Sequence of chain 1.C:
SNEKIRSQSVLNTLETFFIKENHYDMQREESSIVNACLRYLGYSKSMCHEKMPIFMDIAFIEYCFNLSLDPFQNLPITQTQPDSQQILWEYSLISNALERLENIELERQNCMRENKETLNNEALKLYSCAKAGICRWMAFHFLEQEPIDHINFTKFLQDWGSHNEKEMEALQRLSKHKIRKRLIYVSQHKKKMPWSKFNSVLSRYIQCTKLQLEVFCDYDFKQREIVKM

Binding-site contacts:
Ligand atom OE1 contacts residue MET207 of chain 1.C at 3.9 Å.
Ligand atom CA contacts residue GLU181 of chain 1.C at 4.1 Å.
Ligand atom C contacts residue LYS139 of chain 1.C at 4.5 Å.
Ligand atom O contacts residue LYS139 of chain 1.C at 3.7 Å.
Ligand atom O contacts residue CYS143 of chain 1.C at 4.3 Å.
Ligand atom CD contacts residue PHE212 of chain 1.C at 4.4 Å (hydrophobic).
Ligand atom CG contacts residue CYS143 of chain 1.C at 4.3 Å (hydrophobic).
Ligand atom CA contacts residue LYS139 of chain 1.C at 4.1 Å.
Ligand atom N contacts residue GLU181 of chain 1.C at 3.2 Å (salt-bridge).
Ligand atom CB contacts residue LYS139 of chain 1.C at 3.2 Å.
Ligand atom OE2 contacts residue VAL215 of chain 1.C at 4.2 Å.
Ligand atom CD2 contacts residue MET207 of chain 1.C at 3.6 Å (hydrophobic).
Ligand atom C contacts residue GLU181 of chain 1.C at 3.8 Å.
Ligand atom OD2 contacts residue SER142 of chain 1.C at 3.4 Å (h-bond).
Ligand atom OE2 contacts residue LEU140 of chain 1.C at 4.4 Å.
Ligand atom CB contacts residue ARG150 of chain 1.C at 4.4 Å.
Ligand atom O contacts residue GLU181 of chain 1.C at 3.1 Å (salt-bridge).
Ligand atom CG contacts residue ARG150 of chain 1.C at 4.3 Å.
Ligand atom CG contacts residue LYS139 of chain 1.C at 4.0 Å.
Ligand atom CD contacts residue LYS139 of chain 1.C at 4.0 Å.
Ligand atom OE1 contacts residue PHE212 of chain 1.C at 4.0 Å.
Ligand atom OE1 contacts residue LYS139 of chain 1.C at 3.2 Å.
Ligand atom OE2 contacts residue CYS143 of chain 1.C at 4.3 Å.

This protein binds this small molecule.
Small molecule (SMILES): CC[C@H](C)[C@@H](C=O)NC(=O)[C@H](CCC(=O)O)NC(=O)[C@H](CC(C)C)NC(=O)[C@H](CC(=O)O)NC(=O)[C@H](CCC(=O)O)NC(=O)CN